Sequence of chain 1.B:
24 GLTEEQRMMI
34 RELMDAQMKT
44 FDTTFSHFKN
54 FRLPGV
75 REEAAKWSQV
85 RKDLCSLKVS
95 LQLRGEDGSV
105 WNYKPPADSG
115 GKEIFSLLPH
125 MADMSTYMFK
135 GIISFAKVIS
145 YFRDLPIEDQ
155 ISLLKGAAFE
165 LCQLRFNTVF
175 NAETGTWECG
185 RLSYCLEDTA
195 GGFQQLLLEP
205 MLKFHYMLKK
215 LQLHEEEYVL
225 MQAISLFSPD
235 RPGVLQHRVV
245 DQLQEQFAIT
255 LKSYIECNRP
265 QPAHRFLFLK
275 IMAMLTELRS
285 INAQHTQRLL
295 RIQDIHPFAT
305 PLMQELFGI

Binding-site contacts:
Ligand atom C19 contacts residue PHE170 of chain 1.B at 3.9 Å (hydrophobic).
Ligand atom C30 contacts residue LEU91 of chain 1.B at 3.4 Å (hydrophobic).
Ligand atom C23 contacts residue MET125 of chain 1.B at 3.5 Å (hydrophobic).
Ligand atom C14 contacts residue HIS209 of chain 1.B at 3.7 Å.
Ligand atom C26 contacts residue LEU293 of chain 1.B at 3.3 Å (hydrophobic).
Ligand atom O27 contacts residue PHE163 of chain 1.B at 3.8 Å.
Ligand atom C22 contacts residue MET307 of chain 1.B at 3.7 Å (hydrophobic).
Ligand atom C25 contacts residue LEU293 of chain 1.B at 3.7 Å (hydrophobic).
Ligand atom C23 contacts residue ALA126 of chain 1.B at 3.9 Å (hydrophobic).
Ligand atom C14 contacts residue MET205 of chain 1.B at 3.7 Å (hydrophobic).
Ligand atom C14 contacts residue TRP181 of chain 1.B at 3.8 Å (hydrophobic).
Ligand atom C5 contacts residue GLN167 of chain 1.B at 3.7 Å.
Ligand atom O27 contacts residue HIS289 of chain 1.B at 2.8 Å (h-bond).
Ligand atom C14 contacts residue GLN167 of chain 1.B at 3.4 Å.
Ligand atom C7 contacts residue GLN167 of chain 1.B at 4.0 Å.
Ligand atom C15 contacts residue HIS289 of chain 1.B at 3.4 Å.
Ligand atom C6 contacts residue GLN167 of chain 1.B at 3.5 Å.
Ligand atom C18 contacts residue TYR188 of chain 1.B at 3.3 Å (hydrophobic).
Ligand atom C26 contacts residue PHE311 of chain 1.B at 3.3 Å (hydrophobic).
Ligand atom O11 contacts residue TRP181 of chain 1.B at 3.5 Å.
Ligand atom O20 contacts residue SER129 of chain 1.B at 2.6 Å (h-bond).
Ligand atom C16 contacts residue LEU91 of chain 1.B at 3.7 Å (hydrophobic).
Ligand atom C22 contacts residue MET125 of chain 1.B at 4.1 Å (hydrophobic).
Ligand atom C7 contacts residue SER129 of chain 1.B at 3.4 Å.
Ligand atom C25 contacts residue PHE311 of chain 1.B at 3.6 Å (hydrophobic).
Ligand atom C15 contacts residue MET205 of chain 1.B at 3.5 Å (hydrophobic).
Ligand atom C23 contacts residue PHE302 of chain 1.B at 3.3 Å (hydrophobic).
Ligand atom P9 contacts residue SER129 of chain 1.B at 3.9 Å.
Ligand atom C22 contacts residue SER129 of chain 1.B at 3.8 Å.
Ligand atom C1 contacts residue GLN167 of chain 1.B at 4.0 Å.
Ligand atom C33 contacts residue ILE296 of chain 1.B at 4.1 Å (hydrophobic).
Ligand atom C8 contacts residue SER129 of chain 1.B at 4.1 Å.
Ligand atom C18 contacts residue MET125 of chain 1.B at 3.9 Å (hydrophobic).
Ligand atom C19 contacts residue TRP181 of chain 1.B at 4.0 Å (hydrophobic).
Ligand atom C17 contacts residue MET128 of chain 1.B at 3.9 Å (hydrophobic).
Ligand atom O24 contacts residue PHE163 of chain 1.B at 4.1 Å.
Ligand atom C4 contacts residue PHE170 of chain 1.B at 4.0 Å (hydrophobic).
Ligand atom C17 contacts residue PHE170 of chain 1.B at 4.0 Å (hydrophobic).
Ligand atom C33 contacts residue LEU293 of chain 1.B at 4.1 Å (hydrophobic).
Ligand atom C29 contacts residue LEU91 of chain 1.B at 3.3 Å (hydrophobic).

This small molecule binds to this protein.
Small molecule (SMILES): CCOP(=O)(OCC)C(=Cc1cc(C(C)(C)C)c(O)c(C(C)(C)C)c1)P(=O)(OCC)OCC